Sequence of chain 51.E:
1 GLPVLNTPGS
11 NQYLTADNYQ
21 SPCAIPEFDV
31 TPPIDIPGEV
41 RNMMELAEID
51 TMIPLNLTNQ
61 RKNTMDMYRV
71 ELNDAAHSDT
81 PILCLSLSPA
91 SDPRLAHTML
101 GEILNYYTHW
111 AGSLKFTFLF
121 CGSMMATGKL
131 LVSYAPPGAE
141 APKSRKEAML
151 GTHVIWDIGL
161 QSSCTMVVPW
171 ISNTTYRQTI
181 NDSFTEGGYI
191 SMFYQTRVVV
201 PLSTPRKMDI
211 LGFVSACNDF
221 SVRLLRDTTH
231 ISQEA

Binding-site contacts:
Ligand atom C8 contacts residue MET109 of chain 52.B at 3.4 Å (hydrophobic).
Ligand atom C11 contacts residue ILE87 of chain 52.B at 3.8 Å (hydrophobic).
Ligand atom C10 contacts residue TYR136 of chain 52.B at 3.5 Å (hydrophobic).
Ligand atom C21 contacts residue SER105 of chain 52.B at 3.8 Å.
Ligand atom C4 contacts residue MET109 of chain 52.B at 3.8 Å (hydrophobic).
Ligand atom CL2 contacts residue ALA24 of chain 51.E at 3.5 Å.
Ligand atom O2 contacts residue VAL173 of chain 52.B at 3.4 Å.
Ligand atom C20 contacts residue LEU217 of chain 52.B at 3.8 Å (hydrophobic).
Ligand atom O3 contacts residue PHE107 of chain 52.B at 3.6 Å.
Ligand atom C19 contacts residue LEU217 of chain 52.B at 3.8 Å (hydrophobic).
Ligand atom C2 contacts residue PHE214 of chain 52.B at 3.6 Å (hydrophobic).
Ligand atom C17 contacts residue ALA24 of chain 51.E at 3.7 Å (hydrophobic).
Ligand atom O1 contacts residue MET109 of chain 52.B at 3.7 Å.
Ligand atom C14 contacts residue TYR136 of chain 52.B at 3.5 Å (hydrophobic).
Ligand atom C13 contacts residue PHE111 of chain 52.B at 3.7 Å (hydrophobic).
Ligand atom C21 contacts residue HIS184 of chain 52.B at 3.6 Å.
Ligand atom C21 contacts residue TYR182 of chain 52.B at 3.8 Å (hydrophobic).
Ligand atom CL3 contacts residue LEU217 of chain 52.B at 3.8 Å.
Ligand atom C16 contacts residue TYR136 of chain 52.B at 3.8 Å (hydrophobic).
Ligand atom C20 contacts residue ILE171 of chain 52.B at 3.8 Å (hydrophobic).
Ligand atom C12 contacts residue PHE111 of chain 52.B at 3.8 Å (hydrophobic).
Ligand atom O1 contacts residue PHE214 of chain 52.B at 3.8 Å.
Ligand atom C7 contacts residue MET109 of chain 52.B at 3.3 Å (hydrophobic).
Ligand atom C13 contacts residue MET109 of chain 52.B at 3.4 Å (hydrophobic).
Ligand atom C5 contacts residue TYR89 of chain 52.B at 3.5 Å (hydrophobic).
Ligand atom O1 contacts residue ILE87 of chain 52.B at 3.7 Å.
Ligand atom O3 contacts residue TYR89 of chain 52.B at 3.6 Å.
Ligand atom C13 contacts residue ILE87 of chain 52.B at 3.7 Å (hydrophobic).
Ligand atom C12 contacts residue ILE87 of chain 52.B at 3.8 Å (hydrophobic).
Ligand atom C7 contacts residue PHE214 of chain 52.B at 3.5 Å (hydrophobic).
Ligand atom CL3 contacts residue PHE111 of chain 52.B at 3.8 Å.
Ligand atom CL2 contacts residue TYR136 of chain 52.B at 3.6 Å.
Ligand atom C17 contacts residue TYR136 of chain 52.B at 3.7 Å (hydrophobic).
Ligand atom C9 contacts residue PHE214 of chain 52.B at 3.7 Å (hydrophobic).
Ligand atom C3 contacts residue MET109 of chain 52.B at 3.7 Å (hydrophobic).
Ligand atom C16 contacts residue ALA24 of chain 51.E at 3.8 Å (hydrophobic).
Ligand atom C1 contacts residue TYR182 of chain 52.B at 3.8 Å (hydrophobic).
Ligand atom CL2 contacts residue ILE25 of chain 51.E at 3.4 Å.
Ligand atom C6 contacts residue TYR89 of chain 52.B at 3.7 Å (hydrophobic).
Ligand atom C9 contacts residue VAL176 of chain 52.B at 3.6 Å (hydrophobic).

Sequence of chain 52.B:
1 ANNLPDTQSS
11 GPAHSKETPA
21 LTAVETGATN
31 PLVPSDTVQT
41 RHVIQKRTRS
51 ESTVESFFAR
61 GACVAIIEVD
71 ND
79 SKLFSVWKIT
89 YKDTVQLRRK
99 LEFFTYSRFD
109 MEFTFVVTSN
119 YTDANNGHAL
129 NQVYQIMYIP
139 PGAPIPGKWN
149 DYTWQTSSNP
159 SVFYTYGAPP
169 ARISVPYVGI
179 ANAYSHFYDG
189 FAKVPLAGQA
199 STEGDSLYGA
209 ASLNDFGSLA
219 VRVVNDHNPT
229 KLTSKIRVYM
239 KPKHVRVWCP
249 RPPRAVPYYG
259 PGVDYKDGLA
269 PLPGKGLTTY

A protein and the small-molecule ligand that binds it are described below.
Small molecule (SMILES): COc1ccc(OCc2ccc(COc3c(Cl)cccc3Cl)cc2)c(Cl)c1